Binding-site contacts:
Ligand atom C7 contacts residue ILE186 of chain 1.F at 4.1 Å (hydrophobic).
Ligand atom C2 contacts residue ASN236 of chain 1.F at 2.4 Å.
Ligand atom C5 contacts residue ASN236 of chain 1.F at 3.7 Å.
Ligand atom O5 contacts residue TYR18 of chain 1.F at 3.2 Å (h-bond).
Ligand atom O7 contacts residue ASN236 of chain 1.F at 3.3 Å (h-bond).
Ligand atom N2 contacts residue ILE186 of chain 1.F at 3.5 Å.
Ligand atom C6 contacts residue TYR18 of chain 1.F at 4.3 Å (hydrophobic).
Ligand atom C3 contacts residue ASN236 of chain 1.F at 3.8 Å.
Ligand atom C1 contacts residue TYR18 of chain 1.F at 4.0 Å (hydrophobic).
Ligand atom O5 contacts residue ASN236 of chain 1.F at 2.4 Å (h-bond).
Ligand atom C8 contacts residue ILE186 of chain 1.F at 3.8 Å (hydrophobic).
Ligand atom C8 contacts residue ASN236 of chain 1.F at 4.2 Å.
Ligand atom C1 contacts residue ASN236 of chain 1.F at 1.4 Å.
Ligand atom C4 contacts residue ASN236 of chain 1.F at 4.2 Å.
Ligand atom C2 contacts residue ILE186 of chain 1.F at 4.3 Å (hydrophobic).
Ligand atom C7 contacts residue ASN236 of chain 1.F at 3.4 Å.
Ligand atom C5 contacts residue TYR18 of chain 1.F at 4.4 Å (hydrophobic).
Ligand atom C8 contacts residue ARG235 of chain 1.F at 4.0 Å.
Ligand atom N2 contacts residue ASN236 of chain 1.F at 2.9 Å (h-bond).
Ligand atom O6 contacts residue TYR18 of chain 1.F at 4.0 Å.

Sequence of chain 1.F:
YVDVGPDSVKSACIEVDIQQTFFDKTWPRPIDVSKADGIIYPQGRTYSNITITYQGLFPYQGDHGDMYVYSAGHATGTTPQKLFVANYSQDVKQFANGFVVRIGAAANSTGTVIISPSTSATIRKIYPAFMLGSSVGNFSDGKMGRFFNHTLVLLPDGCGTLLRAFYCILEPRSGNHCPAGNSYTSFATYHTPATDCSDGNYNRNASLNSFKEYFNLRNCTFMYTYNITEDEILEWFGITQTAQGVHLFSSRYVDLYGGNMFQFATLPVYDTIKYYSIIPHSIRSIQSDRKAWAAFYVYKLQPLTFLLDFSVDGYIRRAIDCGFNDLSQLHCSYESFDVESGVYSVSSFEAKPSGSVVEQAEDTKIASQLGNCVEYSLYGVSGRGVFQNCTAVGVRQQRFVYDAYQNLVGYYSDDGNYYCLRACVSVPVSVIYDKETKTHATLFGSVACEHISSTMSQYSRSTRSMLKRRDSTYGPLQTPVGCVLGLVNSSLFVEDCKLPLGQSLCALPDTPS

The small molecule below binds the protein below.
Small molecule (SMILES): CC(=O)N[C@@H]1[C@@H](O)[C@H](O)[C@@H](CO)O[C@H]1O